Binding-site contacts:
Ligand atom C8 contacts residue ASN107 of chain 3.B at 4.0 Å.
Ligand atom N2 contacts residue ASN107 of chain 3.B at 3.0 Å (h-bond).
Ligand atom O5 contacts residue ASN105 of chain 3.B at 3.6 Å.
Ligand atom O6 contacts residue PRO58 of chain 3.D at 4.1 Å.
Ligand atom O6 contacts residue GLY59 of chain 3.D at 3.1 Å (h-bond).
Ligand atom C2 contacts residue ASN107 of chain 3.B at 2.5 Å.
Ligand atom C6 contacts residue ASN105 of chain 3.B at 4.4 Å.
Ligand atom C1 contacts residue ASN107 of chain 3.B at 1.4 Å.
Ligand atom O6 contacts residue ASN107 of chain 3.B at 4.3 Å.
Ligand atom C2 contacts residue ASN105 of chain 3.B at 4.3 Å.
Ligand atom C3 contacts residue ASN105 of chain 3.B at 4.4 Å.
Ligand atom O4 contacts residue ASN105 of chain 3.B at 4.2 Å.
Ligand atom O6 contacts residue ILE60 of chain 3.D at 4.3 Å.
Ligand atom O5 contacts residue ASN107 of chain 3.B at 2.4 Å (h-bond).
Ligand atom O7 contacts residue GLU2 of chain 3.A at 3.2 Å (salt-bridge).
Ligand atom C6 contacts residue GLY59 of chain 3.D at 4.2 Å.
Ligand atom C8 contacts residue ARG56 of chain 3.D at 4.5 Å.
Ligand atom C3 contacts residue ASN107 of chain 3.B at 3.8 Å.
Ligand atom C4 contacts residue ASN107 of chain 3.B at 4.2 Å.
Ligand atom C7 contacts residue ASN107 of chain 3.B at 3.7 Å.
Ligand atom C5 contacts residue ASN107 of chain 3.B at 3.7 Å.
Ligand atom C1 contacts residue ASN105 of chain 3.B at 4.3 Å.
Ligand atom C5 contacts residue ASN105 of chain 3.B at 4.3 Å.
Ligand atom O3 contacts residue ASN105 of chain 3.B at 4.1 Å.
Ligand atom C7 contacts residue GLU2 of chain 3.A at 4.4 Å.
Ligand atom O6 contacts residue ALA57 of chain 3.D at 4.4 Å.
Ligand atom C4 contacts residue ASN105 of chain 3.B at 3.7 Å.

This protein binds this small molecule.
Small molecule (SMILES): CC(=O)N[C@@H]1[C@@H](O)[C@H](O)[C@@H](CO)O[C@H]1O

Sequence of chain 3.A:
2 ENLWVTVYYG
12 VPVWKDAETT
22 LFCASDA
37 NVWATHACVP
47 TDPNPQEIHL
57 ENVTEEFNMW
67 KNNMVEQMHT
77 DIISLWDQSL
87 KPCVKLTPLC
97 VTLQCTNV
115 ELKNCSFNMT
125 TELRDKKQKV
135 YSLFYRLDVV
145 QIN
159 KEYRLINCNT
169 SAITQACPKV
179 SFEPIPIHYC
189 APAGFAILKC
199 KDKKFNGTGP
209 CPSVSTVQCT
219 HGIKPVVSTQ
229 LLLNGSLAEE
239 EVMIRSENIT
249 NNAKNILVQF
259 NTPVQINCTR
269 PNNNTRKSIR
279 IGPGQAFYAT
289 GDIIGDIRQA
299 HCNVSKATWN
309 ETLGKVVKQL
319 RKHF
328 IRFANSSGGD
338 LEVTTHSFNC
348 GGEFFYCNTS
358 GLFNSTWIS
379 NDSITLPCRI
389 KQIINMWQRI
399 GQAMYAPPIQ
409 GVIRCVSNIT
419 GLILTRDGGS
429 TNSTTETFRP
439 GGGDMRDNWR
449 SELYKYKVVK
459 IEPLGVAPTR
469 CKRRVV

Sequence of chain 3.B:
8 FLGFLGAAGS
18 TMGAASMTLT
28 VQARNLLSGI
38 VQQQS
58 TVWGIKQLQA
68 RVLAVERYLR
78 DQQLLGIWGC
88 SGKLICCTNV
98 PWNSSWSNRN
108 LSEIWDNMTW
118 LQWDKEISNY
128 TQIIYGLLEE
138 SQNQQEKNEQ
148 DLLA

Sequence of chain 3.D:
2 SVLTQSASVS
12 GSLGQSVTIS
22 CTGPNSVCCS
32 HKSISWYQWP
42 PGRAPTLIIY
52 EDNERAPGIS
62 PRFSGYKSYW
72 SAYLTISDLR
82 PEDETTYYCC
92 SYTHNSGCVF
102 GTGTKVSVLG